Sequence of chain 1.B:
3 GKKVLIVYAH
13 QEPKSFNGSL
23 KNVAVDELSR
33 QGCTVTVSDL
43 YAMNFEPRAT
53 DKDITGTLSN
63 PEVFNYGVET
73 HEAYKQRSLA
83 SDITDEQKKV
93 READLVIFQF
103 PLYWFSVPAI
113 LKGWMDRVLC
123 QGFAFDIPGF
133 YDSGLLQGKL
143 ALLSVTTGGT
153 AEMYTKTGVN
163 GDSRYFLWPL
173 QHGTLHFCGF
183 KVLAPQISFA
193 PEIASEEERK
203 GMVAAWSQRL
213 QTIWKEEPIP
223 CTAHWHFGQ

Sequence of chain 1.A:
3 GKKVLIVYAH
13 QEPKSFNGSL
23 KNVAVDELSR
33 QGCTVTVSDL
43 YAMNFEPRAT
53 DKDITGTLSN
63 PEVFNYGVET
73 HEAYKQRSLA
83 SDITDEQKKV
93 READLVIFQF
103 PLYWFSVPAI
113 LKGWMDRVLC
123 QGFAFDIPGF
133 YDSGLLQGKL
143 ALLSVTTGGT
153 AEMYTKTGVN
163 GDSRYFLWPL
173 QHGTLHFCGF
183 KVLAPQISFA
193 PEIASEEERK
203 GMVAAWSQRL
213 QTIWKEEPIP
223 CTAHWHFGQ

Binding-site contacts:
Ligand atom C10 contacts residue FMN1 of chain 1.F at 3.4 Å.
Ligand atom C5 contacts residue FMN1 of chain 1.F at 3.4 Å.
Ligand atom C11 contacts residue FMN1 of chain 1.F at 3.5 Å.
Ligand atom O1 contacts residue FMN1 of chain 1.F at 3.7 Å.
Ligand atom C1 contacts residue FMN1 of chain 1.F at 3.6 Å.
Ligand atom C10 contacts residue PHE127 of chain 1.A at 3.6 Å (hydrophobic).
Ligand atom O3 contacts residue GLY175 of chain 1.A at 2.8 Å (h-bond).
Ligand atom C13 contacts residue FMN1 of chain 1.F at 3.4 Å.
Ligand atom O3 contacts residue PHE107 of chain 1.B at 3.3 Å.
Ligand atom C14 contacts residue PHE127 of chain 1.A at 3.5 Å (hydrophobic).
Ligand atom C5 contacts residue PHE179 of chain 1.A at 3.6 Å (hydrophobic).
Ligand atom C2 contacts residue PHE107 of chain 1.B at 3.9 Å (hydrophobic).
Ligand atom C1 contacts residue GLY175 of chain 1.A at 3.8 Å.
Ligand atom C1 contacts residue PHE107 of chain 1.B at 3.9 Å (hydrophobic).
Ligand atom C12 contacts residue FMN1 of chain 1.F at 3.5 Å.
Ligand atom C4 contacts residue FMN1 of chain 1.F at 3.3 Å.
Ligand atom C7 contacts residue FMN1 of chain 1.F at 3.4 Å.
Ligand atom C14 contacts residue FMN1 of chain 1.F at 3.2 Å.
Ligand atom C11 contacts residue PHE127 of chain 1.A at 3.9 Å (hydrophobic).
Ligand atom O3 contacts residue PHE179 of chain 1.A at 3.3 Å.
Ligand atom O1 contacts residue GLY69 of chain 1.A at 3.7 Å.
Ligand atom O2 contacts residue FMN1 of chain 1.F at 3.4 Å (h-bond).
Ligand atom C13 contacts residue LEU121 of chain 1.A at 3.6 Å (hydrophobic).
Ligand atom O2 contacts residue ASN162 of chain 1.B at 3.2 Å (h-bond).
Ligand atom C3 contacts residue ASN162 of chain 1.B at 3.8 Å.
Ligand atom C2 contacts residue ASN162 of chain 1.B at 3.5 Å.
Ligand atom O3 contacts residue TYR133 of chain 1.A at 3.7 Å.
Ligand atom O1 contacts residue THR72 of chain 1.A at 3.7 Å.
Ligand atom C3 contacts residue FMN1 of chain 1.F at 3.5 Å.
Ligand atom C9 contacts residue FMN1 of chain 1.F at 3.3 Å.
Ligand atom O2 contacts residue GLY151 of chain 1.B at 3.5 Å.
Ligand atom C13 contacts residue PHE127 of chain 1.A at 3.8 Å (hydrophobic).
Ligand atom C8 contacts residue FMN1 of chain 1.F at 3.3 Å.
Ligand atom C14 contacts residue TRP106 of chain 1.B at 3.5 Å (hydrophobic).
Ligand atom C2 contacts residue FMN1 of chain 1.F at 3.6 Å.
Ligand atom C6 contacts residue PHE179 of chain 1.A at 3.6 Å (hydrophobic).
Ligand atom C9 contacts residue PHE127 of chain 1.A at 3.5 Å (hydrophobic).
Ligand atom C1 contacts residue PHE179 of chain 1.A at 3.4 Å (hydrophobic).
Ligand atom C2 contacts residue PHE179 of chain 1.A at 3.6 Å (hydrophobic).
Ligand atom C6 contacts residue FMN1 of chain 1.F at 3.4 Å.

A protein and the small-molecule ligand that binds it are described below.
Small molecule (SMILES): Oc1ccc(/C=C/c2cc(O)cc(O)c2)cc1